Binding-site contacts:
Ligand atom C3 contacts residue THR286 of chain 37.A at 3.5 Å.
Ligand atom O2 contacts residue ASN231 of chain 12.A at 4.2 Å.
Ligand atom C3 contacts residue ASN231 of chain 12.A at 3.9 Å.
Ligand atom O2 contacts residue ASN284 of chain 37.A at 3.0 Å (h-bond).
Ligand atom C10 contacts residue SER256 of chain 12.A at 4.2 Å.
Ligand atom C4 contacts residue ASN231 of chain 12.A at 3.5 Å.
Ligand atom O4 contacts residue TRP287 of chain 37.A at 4.1 Å.
Ligand atom O1A contacts residue ARG232 of chain 12.A at 3.5 Å.
Ligand atom O10 contacts residue ASN55 of chain 37.A at 3.4 Å (h-bond).
Ligand atom C1 contacts residue ASN231 of chain 12.A at 3.6 Å.
Ligand atom O1B contacts residue ASN231 of chain 12.A at 4.3 Å.
Ligand atom C1 contacts residue ASN284 of chain 37.A at 3.8 Å.
Ligand atom C11 contacts residue ASN55 of chain 37.A at 3.2 Å.
Ligand atom O1B contacts residue ASN284 of chain 37.A at 3.7 Å.
Ligand atom C11 contacts residue SER256 of chain 12.A at 4.3 Å.
Ligand atom O1A contacts residue THR286 of chain 37.A at 4.2 Å.
Ligand atom O4 contacts residue VAL257 of chain 12.A at 3.1 Å.
Ligand atom O1B contacts residue ARG232 of chain 12.A at 2.5 Å (salt-bridge).
Ligand atom O1A contacts residue ASN284 of chain 37.A at 4.5 Å.
Ligand atom O2 contacts residue THR286 of chain 37.A at 4.0 Å.
Ligand atom C11 contacts residue GLY254 of chain 12.A at 3.6 Å.
Ligand atom O2 contacts residue TRP287 of chain 37.A at 4.5 Å.
Ligand atom O2 contacts residue ARG232 of chain 12.A at 4.5 Å.
Ligand atom C2 contacts residue ASN284 of chain 37.A at 3.9 Å.
Ligand atom O10 contacts residue SER256 of chain 12.A at 3.5 Å (h-bond).
Ligand atom C2 contacts residue ASN231 of chain 12.A at 4.0 Å.
Ligand atom C3 contacts residue TRP287 of chain 37.A at 4.1 Å (hydrophobic).
Ligand atom C2 contacts residue THR286 of chain 37.A at 4.2 Å.
Ligand atom O4 contacts residue ASN231 of chain 12.A at 4.2 Å.
Ligand atom C4 contacts residue VAL257 of chain 12.A at 4.4 Å (hydrophobic).
Ligand atom C11 contacts residue ALA253 of chain 12.A at 3.6 Å (hydrophobic).
Ligand atom C10 contacts residue ASN55 of chain 37.A at 3.8 Å.
Ligand atom O10 contacts residue SER52 of chain 37.A at 4.4 Å.
Ligand atom O1A contacts residue ASN231 of chain 12.A at 2.7 Å (h-bond).
Ligand atom C5 contacts residue ASN231 of chain 12.A at 4.5 Å.
Ligand atom C1 contacts residue ARG232 of chain 12.A at 3.6 Å.

Sequence of chain 12.A:
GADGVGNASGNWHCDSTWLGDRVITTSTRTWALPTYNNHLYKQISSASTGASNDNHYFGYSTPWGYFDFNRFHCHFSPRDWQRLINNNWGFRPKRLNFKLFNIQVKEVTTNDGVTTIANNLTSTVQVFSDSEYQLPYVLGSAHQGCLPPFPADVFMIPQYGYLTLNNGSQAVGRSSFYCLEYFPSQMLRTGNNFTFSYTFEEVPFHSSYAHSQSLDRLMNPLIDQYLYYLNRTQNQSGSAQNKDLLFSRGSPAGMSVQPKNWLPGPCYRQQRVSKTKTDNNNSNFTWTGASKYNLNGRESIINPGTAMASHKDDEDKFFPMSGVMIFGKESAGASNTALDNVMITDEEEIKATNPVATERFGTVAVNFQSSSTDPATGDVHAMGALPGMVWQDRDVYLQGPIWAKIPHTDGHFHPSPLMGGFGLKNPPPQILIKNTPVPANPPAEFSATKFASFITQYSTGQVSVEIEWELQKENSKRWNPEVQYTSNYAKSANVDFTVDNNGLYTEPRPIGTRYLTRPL

Sequence of chain 37.A:
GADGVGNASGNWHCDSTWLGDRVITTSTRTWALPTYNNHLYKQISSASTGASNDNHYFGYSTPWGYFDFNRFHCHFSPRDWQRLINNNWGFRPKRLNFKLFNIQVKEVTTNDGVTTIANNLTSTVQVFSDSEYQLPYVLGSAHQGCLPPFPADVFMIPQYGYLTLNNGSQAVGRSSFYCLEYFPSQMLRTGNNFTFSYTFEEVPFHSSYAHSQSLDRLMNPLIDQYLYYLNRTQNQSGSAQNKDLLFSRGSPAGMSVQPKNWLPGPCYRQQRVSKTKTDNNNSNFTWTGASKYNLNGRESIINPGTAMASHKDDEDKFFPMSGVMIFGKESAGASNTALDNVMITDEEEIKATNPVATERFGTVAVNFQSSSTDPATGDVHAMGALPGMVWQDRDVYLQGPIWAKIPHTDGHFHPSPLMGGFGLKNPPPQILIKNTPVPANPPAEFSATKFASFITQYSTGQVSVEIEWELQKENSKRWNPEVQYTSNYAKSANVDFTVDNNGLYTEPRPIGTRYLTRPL

A protein and the small-molecule ligand that binds it are described below.
Small molecule (SMILES): CC(=O)N[C@H]1[C@H]([C@H](O)[C@H](O)CO)O[C@@](O)(C(=O)O)C[C@@H]1O